A small-molecule ligand and the protein it binds are described below.
Small molecule (SMILES): CC(=O)N[C@@H]1[C@@H](O)[C@H](O)[C@@H](CO)O[C@@H]1C[P](=O)(O)O[P](=O)(O)OC[C@H]1O[C@@H](n2ccc(=O)[nH]c2=O)[C@H](O)[C@@H]1O

Binding-site contacts:
Ligand atom C2D contacts residue ASP471 of chain 1.B at 3.6 Å.
Ligand atom C2' contacts residue ALA314 of chain 1.B at 3.5 Å (hydrophobic).
Ligand atom O1B contacts residue HIS466 of chain 1.B at 3.2 Å.
Ligand atom O3D contacts residue THR467 of chain 1.B at 3.2 Å.
Ligand atom O3D contacts residue LEU222 of chain 1.B at 3.4 Å.
Ligand atom O3A contacts residue THR467 of chain 1.B at 3.6 Å.
Ligand atom C8' contacts residue LEU313 of chain 1.B at 2.9 Å (hydrophobic).
Ligand atom O4 contacts residue LYS441 of chain 1.B at 3.7 Å.
Ligand atom O7' contacts residue THR467 of chain 1.B at 3.4 Å (h-bond).
Ligand atom O1B contacts residue THR467 of chain 1.B at 2.7 Å (h-bond).
Ligand atom O3' contacts residue ALA314 of chain 1.B at 3.8 Å.
Ligand atom C7' contacts residue THR467 of chain 1.B at 3.8 Å.
Ligand atom C8' contacts residue ALA314 of chain 1.B at 3.6 Å (hydrophobic).
Ligand atom O1A contacts residue ASN385 of chain 1.B at 3.2 Å (h-bond).
Ligand atom O4' contacts residue THR220 of chain 1.B at 3.6 Å (h-bond).
Ligand atom O2' contacts residue ASP471 of chain 1.B at 2.6 Å (salt-bridge).
Ligand atom O2 contacts residue LEU442 of chain 1.B at 3.6 Å (h-bond).
Ligand atom C2 contacts residue TYR447 of chain 1.B at 3.6 Å (hydrophobic).
Ligand atom O2A contacts residue ASN385 of chain 1.B at 3.2 Å (h-bond).
Ligand atom O2 contacts residue HIS444 of chain 1.B at 3.4 Å.
Ligand atom C2 contacts residue LEU442 of chain 1.B at 3.7 Å (hydrophobic).
Ligand atom C4 contacts residue LEU442 of chain 1.B at 3.8 Å (hydrophobic).
Ligand atom O2' contacts residue TYR447 of chain 1.B at 3.3 Å.
Ligand atom C4 contacts residue TYR447 of chain 1.B at 3.5 Å (hydrophobic).
Ligand atom O3' contacts residue THR220 of chain 1.B at 3.2 Å (h-bond).
Ligand atom C2D contacts residue TYR447 of chain 1.B at 3.8 Å (hydrophobic).
Ligand atom N3 contacts residue TYR447 of chain 1.B at 3.3 Å.
Ligand atom O2 contacts residue TYR447 of chain 1.B at 3.7 Å.
Ligand atom O7' contacts residue LEU223 of chain 1.B at 3.4 Å.
Ligand atom C3' contacts residue PRO219 of chain 1.B at 3.6 Å (hydrophobic).
Ligand atom CB contacts residue PRO219 of chain 1.B at 3.8 Å (hydrophobic).
Ligand atom N3 contacts residue LEU442 of chain 1.B at 2.8 Å (h-bond).
Ligand atom PA contacts residue ASN385 of chain 1.B at 3.7 Å.
Ligand atom O2' contacts residue LEU222 of chain 1.B at 3.7 Å.
Ligand atom C5 contacts residue LEU412 of chain 1.B at 3.7 Å (hydrophobic).
Ligand atom C5 contacts residue TYR447 of chain 1.B at 3.6 Å (hydrophobic).
Ligand atom C7' contacts residue LEU313 of chain 1.B at 3.6 Å (hydrophobic).
Ligand atom O2' contacts residue HIS444 of chain 1.B at 3.5 Å.
Ligand atom O4 contacts residue LEU442 of chain 1.B at 3.1 Å (h-bond).
Ligand atom O2B contacts residue LYS388 of chain 1.B at 3.0 Å (salt-bridge).

Sequence of chain 1.B:
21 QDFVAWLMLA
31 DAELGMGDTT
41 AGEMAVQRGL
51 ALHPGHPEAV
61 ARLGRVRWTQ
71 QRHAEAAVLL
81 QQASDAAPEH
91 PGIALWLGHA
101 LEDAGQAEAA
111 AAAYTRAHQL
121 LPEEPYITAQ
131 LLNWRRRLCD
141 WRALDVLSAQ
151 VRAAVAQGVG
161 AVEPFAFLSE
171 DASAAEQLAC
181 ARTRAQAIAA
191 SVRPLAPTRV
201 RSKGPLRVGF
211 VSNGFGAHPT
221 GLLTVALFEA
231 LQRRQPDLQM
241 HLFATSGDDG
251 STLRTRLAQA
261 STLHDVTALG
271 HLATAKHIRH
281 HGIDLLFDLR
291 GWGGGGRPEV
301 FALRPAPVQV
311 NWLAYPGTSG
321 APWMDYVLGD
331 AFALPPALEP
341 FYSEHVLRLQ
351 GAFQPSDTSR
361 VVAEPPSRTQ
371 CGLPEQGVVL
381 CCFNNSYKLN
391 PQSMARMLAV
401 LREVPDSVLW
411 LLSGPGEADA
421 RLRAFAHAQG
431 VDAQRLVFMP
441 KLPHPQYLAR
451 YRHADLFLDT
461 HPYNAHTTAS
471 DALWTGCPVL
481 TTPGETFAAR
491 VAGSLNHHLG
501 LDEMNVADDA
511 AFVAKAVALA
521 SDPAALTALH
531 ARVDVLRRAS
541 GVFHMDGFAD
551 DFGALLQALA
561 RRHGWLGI